Binding-site contacts:
Ligand atom O5 contacts residue TRP26 of chain 1.A at 4.1 Å.
Ligand atom C6 contacts residue TRP26 of chain 1.A at 4.0 Å (hydrophobic).
Ligand atom C4 contacts residue ASN23 of chain 1.A at 4.2 Å.
Ligand atom C1 contacts residue ASN23 of chain 1.A at 1.4 Å.
Ligand atom C2 contacts residue ASN23 of chain 1.A at 2.5 Å.
Ligand atom C1 contacts residue TRP26 of chain 1.A at 3.9 Å (hydrophobic).
Ligand atom N2 contacts residue ASN23 of chain 1.A at 2.9 Å (h-bond).
Ligand atom O7 contacts residue ASN23 of chain 1.A at 3.2 Å (h-bond).
Ligand atom C8 contacts residue ASN23 of chain 1.A at 4.1 Å.
Ligand atom O5 contacts residue ASN23 of chain 1.A at 2.3 Å (h-bond).
Ligand atom O6 contacts residue VAL22 of chain 1.A at 4.5 Å.
Ligand atom C5 contacts residue TRP26 of chain 1.A at 4.2 Å (hydrophobic).
Ligand atom C7 contacts residue ASN23 of chain 1.A at 3.2 Å.
Ligand atom C5 contacts residue ASN23 of chain 1.A at 3.7 Å.
Ligand atom C3 contacts residue ASN23 of chain 1.A at 3.7 Å.
Ligand atom O5 contacts residue VAL22 of chain 1.A at 4.0 Å.

Sequence of chain 1.A:
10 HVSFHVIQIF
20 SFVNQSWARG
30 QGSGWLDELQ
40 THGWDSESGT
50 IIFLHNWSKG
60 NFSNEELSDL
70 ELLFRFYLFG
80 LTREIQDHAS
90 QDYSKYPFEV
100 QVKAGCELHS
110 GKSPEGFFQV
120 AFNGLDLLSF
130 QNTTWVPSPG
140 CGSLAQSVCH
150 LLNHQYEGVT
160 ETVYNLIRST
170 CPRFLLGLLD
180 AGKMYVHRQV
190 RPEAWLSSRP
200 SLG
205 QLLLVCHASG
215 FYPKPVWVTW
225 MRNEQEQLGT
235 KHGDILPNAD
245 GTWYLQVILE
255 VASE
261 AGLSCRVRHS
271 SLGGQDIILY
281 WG

A protein and the small-molecule ligand that binds it are described below.
Small molecule (SMILES): CC(=O)N[C@@H]1[C@@H](O)[C@H](O)[C@@H](CO)O[C@H]1O